Sequence of chain 1.A:
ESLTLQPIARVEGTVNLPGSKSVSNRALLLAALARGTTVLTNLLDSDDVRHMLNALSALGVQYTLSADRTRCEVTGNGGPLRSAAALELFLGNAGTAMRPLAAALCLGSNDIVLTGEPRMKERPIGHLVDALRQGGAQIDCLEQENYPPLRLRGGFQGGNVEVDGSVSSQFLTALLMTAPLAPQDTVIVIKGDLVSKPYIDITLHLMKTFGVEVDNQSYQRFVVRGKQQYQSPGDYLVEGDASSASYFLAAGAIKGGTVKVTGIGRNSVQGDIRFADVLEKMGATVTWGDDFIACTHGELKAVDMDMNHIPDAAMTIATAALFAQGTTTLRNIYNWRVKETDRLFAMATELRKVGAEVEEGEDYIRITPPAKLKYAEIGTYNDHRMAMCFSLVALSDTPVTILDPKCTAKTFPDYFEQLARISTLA

A small-molecule ligand and the protein it binds are described below.
Small molecule (SMILES): O=C(O)C[NH2+]CP(=O)(O)O

Binding-site contacts:
Ligand atom O1 contacts residue LYS419 of chain 1.A at 3.0 Å (salt-bridge).
Ligand atom O3 contacts residue ARG108 of chain 1.A at 3.8 Å.
Ligand atom O4 contacts residue ARG352 of chain 1.A at 2.8 Å (salt-bridge).
Ligand atom C3 contacts residue ASP321 of chain 1.A at 3.1 Å.
Ligand atom C3 contacts residue ARG352 of chain 1.A at 3.5 Å.
Ligand atom C2 contacts residue ARG352 of chain 1.A at 3.4 Å.
Ligand atom O5 contacts residue GLU349 of chain 1.A at 3.5 Å (salt-bridge).
Ligand atom O5 contacts residue HIS393 of chain 1.A at 3.3 Å.
Ligand atom C3 contacts residue ARG394 of chain 1.A at 3.4 Å.
Ligand atom O2 contacts residue GLN179 of chain 1.A at 3.8 Å.
Ligand atom O4 contacts residue ASP321 of chain 1.A at 3.1 Å.
Ligand atom O1 contacts residue ARG132 of chain 1.A at 2.9 Å (salt-bridge).
Ligand atom C2 contacts residue ASP321 of chain 1.A at 3.6 Å.
Ligand atom O5 contacts residue S3P1 of chain 1.C at 3.1 Å (h-bond).
Ligand atom O3 contacts residue GLN179 of chain 1.A at 2.8 Å (h-bond).
Ligand atom C3 contacts residue HIS393 of chain 1.A at 3.7 Å.
Ligand atom O4 contacts residue ARG394 of chain 1.A at 2.6 Å (salt-bridge).
Ligand atom O5 contacts residue LYS30 of chain 1.A at 3.0 Å (salt-bridge).
Ligand atom O2 contacts residue S3P1 of chain 1.C at 3.4 Å (h-bond).
Ligand atom P1 contacts residue ARG132 of chain 1.A at 3.5 Å.
Ligand atom C1 contacts residue S3P1 of chain 1.C at 3.5 Å.
Ligand atom C3 contacts residue S3P1 of chain 1.C at 3.2 Å.
Ligand atom N1 contacts residue S3P1 of chain 1.C at 2.9 Å (h-bond).
Ligand atom O2 contacts residue THR105 of chain 1.A at 3.7 Å.
Ligand atom N1 contacts residue GLU349 of chain 1.A at 2.8 Å (salt-bridge).
Ligand atom O1 contacts residue GLY104 of chain 1.A at 2.9 Å (h-bond).
Ligand atom C1 contacts residue ARG132 of chain 1.A at 3.5 Å.
Ligand atom O1 contacts residue GLU349 of chain 1.A at 3.8 Å.
Ligand atom O5 contacts residue ARG394 of chain 1.A at 3.1 Å (salt-bridge).
Ligand atom O2 contacts residue LYS30 of chain 1.A at 2.9 Å (salt-bridge).
Ligand atom P1 contacts residue GLY104 of chain 1.A at 3.6 Å.
Ligand atom O1 contacts residue ASN102 of chain 1.A at 3.1 Å (h-bond).
Ligand atom C2 contacts residue GLU349 of chain 1.A at 3.1 Å.
Ligand atom O5 contacts residue ASP321 of chain 1.A at 3.4 Å (salt-bridge).
Ligand atom C3 contacts residue GLU349 of chain 1.A at 3.5 Å.
Ligand atom O3 contacts residue ARG132 of chain 1.A at 2.9 Å (salt-bridge).
Ligand atom O3 contacts residue GLY104 of chain 1.A at 3.2 Å.
Ligand atom C2 contacts residue S3P1 of chain 1.C at 3.0 Å.
Ligand atom N1 contacts residue LYS30 of chain 1.A at 3.6 Å (salt-bridge).
Ligand atom C1 contacts residue GLU349 of chain 1.A at 3.4 Å.